The protein below binds the small molecule below.
Small molecule (SMILES): CC(=O)N[C@H]1[C@H](O[C@H]2[C@H](O)[C@@H](NC(C)=O)CO[C@@H]2CO)O[C@H](CO)[C@@H](O)[C@@H]1O

Sequence of chain 1.C:
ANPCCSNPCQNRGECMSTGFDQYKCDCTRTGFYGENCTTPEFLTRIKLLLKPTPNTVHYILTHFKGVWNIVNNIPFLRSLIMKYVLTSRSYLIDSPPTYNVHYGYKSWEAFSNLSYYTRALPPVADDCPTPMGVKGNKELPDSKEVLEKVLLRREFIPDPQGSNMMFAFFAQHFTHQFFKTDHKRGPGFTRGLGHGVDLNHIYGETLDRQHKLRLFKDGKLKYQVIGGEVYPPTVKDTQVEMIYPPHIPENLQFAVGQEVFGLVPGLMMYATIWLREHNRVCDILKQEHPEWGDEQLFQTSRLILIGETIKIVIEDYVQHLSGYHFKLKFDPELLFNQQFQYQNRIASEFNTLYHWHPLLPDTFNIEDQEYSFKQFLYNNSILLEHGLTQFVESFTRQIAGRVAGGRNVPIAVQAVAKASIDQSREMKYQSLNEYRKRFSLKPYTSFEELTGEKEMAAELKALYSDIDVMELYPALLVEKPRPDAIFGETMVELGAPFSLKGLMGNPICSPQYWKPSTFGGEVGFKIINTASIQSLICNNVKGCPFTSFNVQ

Sequence of chain 1.D:
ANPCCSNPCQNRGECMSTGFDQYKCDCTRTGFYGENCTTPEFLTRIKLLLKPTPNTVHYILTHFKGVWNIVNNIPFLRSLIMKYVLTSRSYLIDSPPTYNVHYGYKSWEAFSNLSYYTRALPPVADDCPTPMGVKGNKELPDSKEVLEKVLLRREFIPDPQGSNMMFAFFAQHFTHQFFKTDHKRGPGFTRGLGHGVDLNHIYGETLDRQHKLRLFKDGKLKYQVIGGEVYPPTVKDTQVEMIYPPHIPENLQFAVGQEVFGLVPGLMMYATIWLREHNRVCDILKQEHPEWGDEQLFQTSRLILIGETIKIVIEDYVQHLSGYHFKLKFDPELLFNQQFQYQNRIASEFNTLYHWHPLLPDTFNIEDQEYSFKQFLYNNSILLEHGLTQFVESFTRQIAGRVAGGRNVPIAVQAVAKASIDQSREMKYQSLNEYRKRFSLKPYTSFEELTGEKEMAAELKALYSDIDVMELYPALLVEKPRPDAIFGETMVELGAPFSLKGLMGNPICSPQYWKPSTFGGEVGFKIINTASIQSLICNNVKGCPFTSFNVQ

Binding-site contacts:
Ligand atom O7 contacts residue ASN113 of chain 1.D at 3.9 Å.
Ligand atom C8 contacts residue ASN113 of chain 1.D at 3.9 Å.
Ligand atom C4 contacts residue LEU207 of chain 1.C at 3.8 Å (hydrophobic).
Ligand atom C4 contacts residue ASN113 of chain 1.D at 4.2 Å.
Ligand atom C1 contacts residue GLU109 of chain 1.D at 3.7 Å.
Ligand atom C1 contacts residue TYR116 of chain 1.D at 3.9 Å (hydrophobic).
Ligand atom O6 contacts residue LEU207 of chain 1.C at 3.6 Å.
Ligand atom C5 contacts residue ASN113 of chain 1.D at 3.6 Å.
Ligand atom C6 contacts residue TYR116 of chain 1.D at 3.5 Å (hydrophobic).
Ligand atom O5 contacts residue PHE189 of chain 1.D at 4.2 Å.
Ligand atom C8 contacts residue ARG185 of chain 1.D at 4.1 Å.
Ligand atom O5 contacts residue LEU207 of chain 1.C at 4.0 Å.
Ligand atom C1 contacts residue ASN113 of chain 1.D at 1.4 Å.
Ligand atom C3 contacts residue LEU207 of chain 1.C at 4.3 Å (hydrophobic).
Ligand atom C5 contacts residue TYR116 of chain 1.D at 4.1 Å (hydrophobic).
Ligand atom C7 contacts residue ASN113 of chain 1.D at 3.6 Å.
Ligand atom C5 contacts residue ARG185 of chain 1.D at 4.2 Å.
Ligand atom C2 contacts residue GLU109 of chain 1.D at 4.2 Å.
Ligand atom O3 contacts residue ARG185 of chain 1.D at 4.2 Å.
Ligand atom O5 contacts residue ASN113 of chain 1.D at 2.3 Å (h-bond).
Ligand atom N2 contacts residue ASN113 of chain 1.D at 3.0 Å (h-bond).
Ligand atom C2 contacts residue LEU207 of chain 1.C at 4.2 Å (hydrophobic).
Ligand atom C2 contacts residue ASN113 of chain 1.D at 2.5 Å.
Ligand atom C5 contacts residue PHE189 of chain 1.D at 4.0 Å (hydrophobic).
Ligand atom C7 contacts residue ARG185 of chain 1.D at 3.5 Å.
Ligand atom C4 contacts residue ARG185 of chain 1.D at 3.8 Å.
Ligand atom O5 contacts residue TYR116 of chain 1.D at 3.5 Å (h-bond).
Ligand atom C6 contacts residue PHE189 of chain 1.D at 4.1 Å (hydrophobic).
Ligand atom O7 contacts residue ARG185 of chain 1.D at 2.3 Å (salt-bridge).
Ligand atom C3 contacts residue ARG185 of chain 1.D at 3.7 Å.
Ligand atom C3 contacts residue ASN113 of chain 1.D at 3.8 Å.
Ligand atom O6 contacts residue TYR116 of chain 1.D at 3.7 Å.
Ligand atom O7 contacts residue LEU207 of chain 1.C at 3.9 Å.
Ligand atom O3 contacts residue LEU207 of chain 1.C at 4.2 Å.
Ligand atom N2 contacts residue ARG185 of chain 1.D at 4.2 Å.
Ligand atom C2 contacts residue ARG185 of chain 1.D at 4.1 Å.
Ligand atom O5 contacts residue GLU109 of chain 1.D at 3.8 Å.
Ligand atom O6 contacts residue ASP208 of chain 1.C at 4.2 Å.
Ligand atom C1 contacts residue ARG185 of chain 1.D at 4.1 Å.
Ligand atom O4 contacts residue ARG185 of chain 1.D at 3.0 Å (salt-bridge).